Sequence of chain 1.A:
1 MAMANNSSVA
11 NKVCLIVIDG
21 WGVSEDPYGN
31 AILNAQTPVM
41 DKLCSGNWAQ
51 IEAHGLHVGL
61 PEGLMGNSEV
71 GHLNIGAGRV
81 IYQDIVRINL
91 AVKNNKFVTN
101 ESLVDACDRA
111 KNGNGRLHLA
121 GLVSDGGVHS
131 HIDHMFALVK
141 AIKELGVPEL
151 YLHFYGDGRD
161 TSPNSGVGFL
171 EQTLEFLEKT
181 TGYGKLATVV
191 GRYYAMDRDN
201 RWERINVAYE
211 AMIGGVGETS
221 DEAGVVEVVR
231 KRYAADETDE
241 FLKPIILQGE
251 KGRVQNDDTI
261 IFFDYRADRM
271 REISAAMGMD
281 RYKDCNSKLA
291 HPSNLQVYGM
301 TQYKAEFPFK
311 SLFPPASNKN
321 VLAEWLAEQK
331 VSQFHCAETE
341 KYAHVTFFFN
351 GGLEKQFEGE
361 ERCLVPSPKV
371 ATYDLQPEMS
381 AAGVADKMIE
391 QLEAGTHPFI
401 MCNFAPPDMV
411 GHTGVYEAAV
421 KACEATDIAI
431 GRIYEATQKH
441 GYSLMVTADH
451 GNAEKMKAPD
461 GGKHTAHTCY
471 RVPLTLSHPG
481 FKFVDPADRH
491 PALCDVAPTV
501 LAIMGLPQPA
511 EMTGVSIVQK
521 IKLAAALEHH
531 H

Binding-site contacts:
Ligand atom CD2 contacts residue ARG266 of chain 1.A at 3.6 Å.
Ligand atom OH contacts residue HIS129 of chain 1.A at 3.3 Å.
Ligand atom SG contacts residue ASP408 of chain 1.A at 3.5 Å (salt-bridge).
Ligand atom CB contacts residue ZN1 of chain 1.I at 3.4 Å.
Ligand atom OE2 contacts residue ARG266 of chain 1.A at 2.9 Å (salt-bridge).
Ligand atom CE2 contacts residue GLY127 of chain 1.A at 3.5 Å.
Ligand atom O contacts residue LEU64 of chain 1.A at 3.5 Å.
Ligand atom OH contacts residue PRO61 of chain 1.A at 3.5 Å.
Ligand atom O contacts residue VAL128 of chain 1.A at 3.6 Å.
Ligand atom SG contacts residue LYS341 of chain 1.A at 3.5 Å (salt-bridge).
Ligand atom SG contacts residue HIS412 of chain 1.A at 3.6 Å (h-bond).
Ligand atom O contacts residue HIS412 of chain 1.A at 3.6 Å.
Ligand atom CE2 contacts residue TYR265 of chain 1.A at 3.5 Å (hydrophobic).
Ligand atom CE1 contacts residue PHE348 of chain 1.A at 3.6 Å (hydrophobic).
Ligand atom CZ contacts residue PHE348 of chain 1.A at 3.7 Å (hydrophobic).
Ligand atom CE1 contacts residue PRO61 of chain 1.A at 3.5 Å (hydrophobic).
Ligand atom CZ contacts residue GLY127 of chain 1.A at 3.5 Å.
Ligand atom CE1 contacts residue ARG266 of chain 1.A at 3.5 Å.
Ligand atom O contacts residue VAL70 of chain 1.A at 3.3 Å.
Ligand atom CZ contacts residue PRO61 of chain 1.A at 3.4 Å (hydrophobic).
Ligand atom O contacts residue LEU64 of chain 1.A at 3.5 Å.
Ligand atom CE1 contacts residue ASP268 of chain 1.A at 3.3 Å.
Ligand atom O contacts residue ASN67 of chain 1.A at 3.0 Å (h-bond).
Ligand atom CZ contacts residue ARG266 of chain 1.A at 3.3 Å.
Ligand atom SG contacts residue HIS467 of chain 1.A at 3.6 Å.
Ligand atom OH contacts residue ARG198 of chain 1.A at 3.3 Å (salt-bridge).
Ligand atom CD contacts residue ARG266 of chain 1.A at 3.2 Å.
Ligand atom CE2 contacts residue ARG266 of chain 1.A at 3.5 Å.
Ligand atom OH contacts residue GLY127 of chain 1.A at 2.8 Å (h-bond).
Ligand atom O contacts residue ASN67 of chain 1.A at 3.3 Å (h-bond).
Ligand atom CH3 contacts residue MET65 of chain 1.A at 3.7 Å (hydrophobic).
Ligand atom SG contacts residue ZN1 of chain 1.I at 2.3 Å.
Ligand atom OH contacts residue ASP268 of chain 1.A at 2.7 Å (salt-bridge).
Ligand atom CZ contacts residue ASP268 of chain 1.A at 3.4 Å.
Ligand atom CB contacts residue ARG266 of chain 1.A at 3.6 Å.
Ligand atom OE1 contacts residue ARG266 of chain 1.A at 3.2 Å (salt-bridge).
Ligand atom CG contacts residue GLU69 of chain 1.A at 3.3 Å.
Ligand atom CG contacts residue ARG266 of chain 1.A at 3.5 Å.
Ligand atom CM contacts residue GLN83 of chain 1.A at 3.1 Å.
Ligand atom CD contacts residue ASN67 of chain 1.A at 3.6 Å.

This small molecule binds to this protein.
Small molecule (SMILES): CC[C@@H]1NC(=O)[C@@H](Cc2ccc(O)cc2)NC(=O)CSC[C@@H](C(=O)N2CCC[C@H]2C(=O)N[C@@H](CCCCN)C(=O)N[C@@H](CS)C(N)=O)NC(=O)[C@H](CCC(=O)O)NC(=O)[C@H](Cc2ccc(O)cc2)N(C)C(=O)[C@H](CCCCN)NC(=O)[C@H](Cc2ccc(O)cc2)NC(=O)[C@H](Cc2ccc(O)cc2)N(C)C(=O)[C@H](CCC(=O)O)NC(=O)[C@H](Cc2ccc(O)cc2)NC1=O